Sequence of chain 1.A:
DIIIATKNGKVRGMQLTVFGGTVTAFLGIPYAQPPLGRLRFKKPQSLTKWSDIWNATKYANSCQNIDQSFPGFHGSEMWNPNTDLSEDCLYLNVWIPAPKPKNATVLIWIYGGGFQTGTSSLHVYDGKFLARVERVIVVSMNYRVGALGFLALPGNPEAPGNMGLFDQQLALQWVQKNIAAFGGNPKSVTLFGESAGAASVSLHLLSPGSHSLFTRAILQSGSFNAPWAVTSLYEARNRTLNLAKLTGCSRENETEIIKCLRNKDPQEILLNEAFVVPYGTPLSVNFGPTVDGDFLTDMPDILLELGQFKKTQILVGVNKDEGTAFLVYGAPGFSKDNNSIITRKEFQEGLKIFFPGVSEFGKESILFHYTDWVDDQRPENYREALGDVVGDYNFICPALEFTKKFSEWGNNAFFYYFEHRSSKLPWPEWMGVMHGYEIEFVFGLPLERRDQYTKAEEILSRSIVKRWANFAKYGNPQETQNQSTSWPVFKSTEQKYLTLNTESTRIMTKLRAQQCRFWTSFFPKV

This small molecule binds to this protein.
Small molecule (SMILES): CC(=O)N[C@@H]1[C@@H](O)[C@H](O)[C@@H](CO)O[C@H]1O

Binding-site contacts:
Ligand atom O3 contacts residue ARG465 of chain 1.A at 3.6 Å.
Ligand atom C7 contacts residue GLU482 of chain 1.A at 4.3 Å.
Ligand atom N2 contacts residue ASN485 of chain 1.A at 3.1 Å (h-bond).
Ligand atom C2 contacts residue ASN485 of chain 1.A at 2.4 Å.
Ligand atom O3 contacts residue ILE462 of chain 1.A at 4.5 Å.
Ligand atom C3 contacts residue ASN485 of chain 1.A at 3.8 Å.
Ligand atom O7 contacts residue GLU482 of chain 1.A at 4.3 Å.
Ligand atom O7 contacts residue ASN485 of chain 1.A at 3.7 Å.
Ligand atom N2 contacts residue ARG465 of chain 1.A at 4.1 Å.
Ligand atom C5 contacts residue ASN485 of chain 1.A at 3.7 Å.
Ligand atom C7 contacts residue ARG465 of chain 1.A at 3.6 Å.
Ligand atom C4 contacts residue ASN485 of chain 1.A at 4.2 Å.
Ligand atom C8 contacts residue GLU482 of chain 1.A at 4.0 Å.
Ligand atom C7 contacts residue ASN485 of chain 1.A at 3.6 Å.
Ligand atom C1 contacts residue ASN485 of chain 1.A at 1.4 Å.
Ligand atom O7 contacts residue SER466 of chain 1.A at 4.1 Å.
Ligand atom C8 contacts residue LYS469 of chain 1.A at 3.5 Å.
Ligand atom C8 contacts residue ARG465 of chain 1.A at 3.9 Å.
Ligand atom O7 contacts residue ARG465 of chain 1.A at 3.6 Å.
Ligand atom O5 contacts residue ASN485 of chain 1.A at 2.4 Å (h-bond).